Sequence of chain 2.B:
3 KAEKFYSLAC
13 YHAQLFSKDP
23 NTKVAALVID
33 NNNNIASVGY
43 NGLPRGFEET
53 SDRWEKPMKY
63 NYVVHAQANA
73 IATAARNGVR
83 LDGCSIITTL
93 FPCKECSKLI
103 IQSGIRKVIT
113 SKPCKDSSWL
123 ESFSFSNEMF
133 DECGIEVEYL

Binding-site contacts:
Ligand atom C4 contacts residue ASN36 of chain 2.B at 3.4 Å.
Ligand atom O1B contacts residue GLY48 of chain 1.A at 3.2 Å (h-bond).
Ligand atom O2 contacts residue ASN71 of chain 1.A at 3.5 Å.
Ligand atom O5' contacts residue TYR42 of chain 1.A at 3.5 Å (h-bond).
Ligand atom O1A contacts residue TYR42 of chain 1.A at 2.6 Å (h-bond).
Ligand atom O2G contacts residue GLU51 of chain 1.A at 2.9 Å (salt-bridge).
Ligand atom C6 contacts residue TYR42 of chain 1.A at 3.5 Å (hydrophobic).
Ligand atom O4' contacts residue GLN104 of chain 1.B at 3.0 Å (h-bond).
Ligand atom O3' contacts residue LEU45 of chain 1.A at 3.0 Å (h-bond).
Ligand atom O2B contacts residue ARG47 of chain 1.A at 3.4 Å.
Ligand atom O2A contacts residue LYS20 of chain 1.A at 3.0 Å (salt-bridge).
Ligand atom O3' contacts residue GLY44 of chain 1.A at 3.0 Å (h-bond).
Ligand atom N3 contacts residue TYR42 of chain 1.A at 3.4 Å.
Ligand atom C5 contacts residue TYR42 of chain 1.A at 3.5 Å (hydrophobic).
Ligand atom PG contacts residue MG1 of chain 1.F at 3.2 Å.
Ligand atom C2' contacts residue ASN71 of chain 1.A at 3.5 Å.
Ligand atom PB contacts residue MG1 of chain 1.F at 3.1 Å.
Ligand atom O3A contacts residue MG1 of chain 1.F at 3.4 Å.
Ligand atom O3B contacts residue MG1 of chain 1.F at 3.4 Å.
Ligand atom O1G contacts residue LYS20 of chain 1.A at 3.0 Å (salt-bridge).
Ligand atom PA contacts residue MG1 of chain 1.F at 3.2 Å.
Ligand atom C3' contacts residue LEU45 of chain 1.A at 3.0 Å (hydrophobic).
Ligand atom O3' contacts residue ASN71 of chain 1.A at 2.9 Å (h-bond).
Ligand atom O2A contacts residue GLU51 of chain 1.A at 2.8 Å (salt-bridge).
Ligand atom O2G contacts residue MG1 of chain 1.F at 2.1 Å.
Ligand atom O1G contacts residue LYS3 of chain 2.B at 2.8 Å (salt-bridge).
Ligand atom C6 contacts residue ARG47 of chain 1.A at 3.5 Å.
Ligand atom C2' contacts residue TYR42 of chain 1.A at 3.5 Å (hydrophobic).
Ligand atom O2A contacts residue MG1 of chain 1.F at 2.0 Å.
Ligand atom C4' contacts residue LEU45 of chain 1.A at 3.2 Å (hydrophobic).
Ligand atom O2G contacts residue LYS20 of chain 1.A at 3.4 Å (salt-bridge).
Ligand atom O2 contacts residue GLY41 of chain 1.A at 3.5 Å.
Ligand atom C5' contacts residue LEU45 of chain 1.A at 3.4 Å (hydrophobic).
Ligand atom O1B contacts residue MG1 of chain 1.F at 2.0 Å.
Ligand atom O1A contacts residue LYS20 of chain 1.A at 3.4 Å (salt-bridge).
Ligand atom O2 contacts residue TYR42 of chain 1.A at 3.2 Å (h-bond).
Ligand atom C4 contacts residue TYR42 of chain 1.A at 3.4 Å (hydrophobic).
Ligand atom O1A contacts residue LYS3 of chain 2.B at 3.3 Å (salt-bridge).
Ligand atom N4 contacts residue ASN35 of chain 2.B at 2.7 Å (h-bond).
Ligand atom O3A contacts residue LYS3 of chain 2.B at 3.3 Å (salt-bridge).

Sequence of chain 1.B:
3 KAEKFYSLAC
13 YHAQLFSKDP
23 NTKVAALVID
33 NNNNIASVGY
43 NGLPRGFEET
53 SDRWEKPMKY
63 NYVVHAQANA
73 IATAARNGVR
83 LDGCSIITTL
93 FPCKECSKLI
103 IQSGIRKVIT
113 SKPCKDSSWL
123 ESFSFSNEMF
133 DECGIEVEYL

Sequence of chain 1.A:
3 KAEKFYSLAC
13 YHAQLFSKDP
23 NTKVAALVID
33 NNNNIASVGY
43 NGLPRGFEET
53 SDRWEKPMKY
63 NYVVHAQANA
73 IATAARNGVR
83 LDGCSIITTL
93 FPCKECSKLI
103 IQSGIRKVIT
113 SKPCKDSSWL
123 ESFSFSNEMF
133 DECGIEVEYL

This small molecule binds to this protein.
Small molecule (SMILES): Nc1ccn([C@H]2C[C@H](O)[C@@H](CO[P](=O)(O)O[P](=O)(O)OP(=O)(O)O)O2)c(=O)n1